Binding-site contacts:
Ligand atom O2' contacts residue ASP617 of chain 1.B at 2.8 Å (salt-bridge).
Ligand atom O3' contacts residue HIS612 of chain 1.B at 3.6 Å (h-bond).
Ligand atom C3B contacts residue LYS590 of chain 1.B at 3.6 Å.
Ligand atom O1' contacts residue THR613 of chain 1.B at 3.3 Å (h-bond).
Ligand atom O4' contacts residue LEU345 of chain 1.B at 2.5 Å (h-bond).
Ligand atom C8' contacts residue TYR533 of chain 1.B at 3.5 Å (hydrophobic).
Ligand atom C8' contacts residue CYS609 of chain 1.B at 3.5 Å (hydrophobic).
Ligand atom O4 contacts residue ARG596 of chain 1.B at 3.0 Å (salt-bridge).
Ligand atom C2B contacts residue LYS590 of chain 1.B at 3.5 Å.
Ligand atom O4 contacts residue LEU558 of chain 1.B at 3.4 Å.
Ligand atom O3' contacts residue GLY346 of chain 1.B at 3.4 Å (h-bond).
Ligand atom C4 contacts residue HIS593 of chain 1.B at 3.3 Å.
Ligand atom N2' contacts residue HIS612 of chain 1.B at 3.0 Å (h-bond).
Ligand atom PB contacts residue LYS534 of chain 1.B at 3.5 Å.
Ligand atom C4' contacts residue LEU345 of chain 1.B at 3.4 Å (hydrophobic).
Ligand atom O3B contacts residue LYS590 of chain 1.B at 2.6 Å (salt-bridge).
Ligand atom N3 contacts residue ALA588 of chain 1.B at 2.8 Å (h-bond).
Ligand atom O4 contacts residue ALA588 of chain 1.B at 3.1 Å (h-bond).
Ligand atom O2A contacts residue GLN531 of chain 1.B at 2.5 Å (h-bond).
Ligand atom O1B contacts residue LYS534 of chain 1.B at 2.5 Å (salt-bridge).
Ligand atom O7' contacts residue HIS190 of chain 1.B at 2.9 Å (h-bond).
Ligand atom O4' contacts residue PHE386 of chain 1.B at 3.5 Å.
Ligand atom C2B contacts residue ASP617 of chain 1.B at 3.3 Å.
Ligand atom O2' contacts residue HIS593 of chain 1.B at 3.2 Å (h-bond).
Ligand atom C7' contacts residue PRO348 of chain 1.B at 3.6 Å (hydrophobic).
Ligand atom O7' contacts residue PRO348 of chain 1.B at 3.5 Å.
Ligand atom N3 contacts residue HIS593 of chain 1.B at 3.4 Å.
Ligand atom O2B contacts residue HIS612 of chain 1.B at 3.0 Å (h-bond).
Ligand atom C5 contacts residue HIS593 of chain 1.B at 3.4 Å.
Ligand atom O3B contacts residue THR613 of chain 1.B at 3.5 Å.
Ligand atom C6' contacts residue LEU255 of chain 1.B at 3.6 Å (hydrophobic).
Ligand atom O2B contacts residue THR614 of chain 1.B at 3.3 Å (h-bond).
Ligand atom O3' contacts residue PRO348 of chain 1.B at 3.3 Å.
Ligand atom C3' contacts residue HIS612 of chain 1.B at 3.5 Å.
Ligand atom O2' contacts residue LYS590 of chain 1.B at 2.5 Å (salt-bridge).
Ligand atom O2B contacts residue THR613 of chain 1.B at 2.4 Å (h-bond).
Ligand atom O6' contacts residue THR252 of chain 1.B at 2.4 Å (h-bond).
Ligand atom C6' contacts residue THR252 of chain 1.B at 3.3 Å.
Ligand atom C4' contacts residue GLY346 of chain 1.B at 3.4 Å.
Ligand atom C5' contacts residue THR613 of chain 1.B at 3.4 Å.

The small molecule below binds the protein below.
Small molecule (SMILES): CC(=O)N[C@H]1[C@@H](O[P](=O)(O)O[P](=O)(O)OC[C@H]2O[C@@H](n3ccc(=O)[nH]c3=O)[C@H](O)[C@@H]2O)O[C@H](CO)[C@@H](O)[C@@H]1O

Sequence of chain 1.C:
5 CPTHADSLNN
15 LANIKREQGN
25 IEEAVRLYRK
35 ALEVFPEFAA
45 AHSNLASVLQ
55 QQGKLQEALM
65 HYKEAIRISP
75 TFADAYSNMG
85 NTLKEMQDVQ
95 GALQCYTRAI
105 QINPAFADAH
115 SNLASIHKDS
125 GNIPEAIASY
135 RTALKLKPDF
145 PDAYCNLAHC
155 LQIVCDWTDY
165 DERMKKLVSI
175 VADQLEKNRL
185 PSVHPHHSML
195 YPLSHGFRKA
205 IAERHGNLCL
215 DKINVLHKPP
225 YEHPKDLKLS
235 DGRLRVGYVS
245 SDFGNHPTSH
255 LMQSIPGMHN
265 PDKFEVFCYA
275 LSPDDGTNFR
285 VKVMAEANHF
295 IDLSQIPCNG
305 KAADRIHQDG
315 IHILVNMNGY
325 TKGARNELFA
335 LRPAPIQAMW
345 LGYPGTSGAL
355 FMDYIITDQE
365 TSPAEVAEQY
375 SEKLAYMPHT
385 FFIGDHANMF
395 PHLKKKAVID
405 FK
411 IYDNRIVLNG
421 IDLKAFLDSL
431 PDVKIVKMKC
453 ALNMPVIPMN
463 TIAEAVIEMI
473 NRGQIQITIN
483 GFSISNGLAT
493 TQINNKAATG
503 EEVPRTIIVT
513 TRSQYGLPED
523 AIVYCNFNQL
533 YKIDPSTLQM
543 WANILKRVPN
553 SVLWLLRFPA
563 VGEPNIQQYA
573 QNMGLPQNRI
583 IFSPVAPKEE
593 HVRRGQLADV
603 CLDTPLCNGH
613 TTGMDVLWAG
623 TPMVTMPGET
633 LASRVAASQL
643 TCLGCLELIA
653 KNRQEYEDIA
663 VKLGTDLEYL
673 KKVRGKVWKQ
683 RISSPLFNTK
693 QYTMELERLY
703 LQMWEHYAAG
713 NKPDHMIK

Sequence of chain 1.B:
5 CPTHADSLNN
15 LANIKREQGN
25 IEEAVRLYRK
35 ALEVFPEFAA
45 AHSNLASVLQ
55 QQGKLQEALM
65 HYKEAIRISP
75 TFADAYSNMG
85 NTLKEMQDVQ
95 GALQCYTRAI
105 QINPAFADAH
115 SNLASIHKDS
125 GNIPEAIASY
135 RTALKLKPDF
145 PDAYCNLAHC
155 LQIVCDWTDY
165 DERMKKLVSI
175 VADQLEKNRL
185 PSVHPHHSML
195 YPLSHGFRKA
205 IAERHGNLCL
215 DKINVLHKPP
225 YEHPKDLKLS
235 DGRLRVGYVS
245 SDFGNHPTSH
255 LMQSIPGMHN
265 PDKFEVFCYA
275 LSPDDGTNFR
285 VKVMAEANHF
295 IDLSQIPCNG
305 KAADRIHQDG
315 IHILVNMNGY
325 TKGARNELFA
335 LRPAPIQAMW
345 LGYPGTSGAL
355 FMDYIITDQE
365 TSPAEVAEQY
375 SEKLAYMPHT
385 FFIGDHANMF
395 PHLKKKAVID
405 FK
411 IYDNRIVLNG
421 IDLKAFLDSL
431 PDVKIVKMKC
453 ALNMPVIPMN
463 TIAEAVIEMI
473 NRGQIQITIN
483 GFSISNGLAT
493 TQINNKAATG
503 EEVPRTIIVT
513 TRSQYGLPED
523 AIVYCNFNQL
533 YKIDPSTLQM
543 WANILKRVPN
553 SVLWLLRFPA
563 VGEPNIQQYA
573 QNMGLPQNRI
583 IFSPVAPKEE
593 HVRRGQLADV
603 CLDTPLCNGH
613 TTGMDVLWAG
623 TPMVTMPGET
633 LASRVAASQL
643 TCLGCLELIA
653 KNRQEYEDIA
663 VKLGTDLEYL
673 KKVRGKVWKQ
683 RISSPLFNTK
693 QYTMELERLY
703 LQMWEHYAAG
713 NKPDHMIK